The small molecule below binds the protein below.
Small molecule (SMILES): O=C1CC2(CCNCC2)Oc2ccc(Br)cc21

Sequence of chain 1.I:
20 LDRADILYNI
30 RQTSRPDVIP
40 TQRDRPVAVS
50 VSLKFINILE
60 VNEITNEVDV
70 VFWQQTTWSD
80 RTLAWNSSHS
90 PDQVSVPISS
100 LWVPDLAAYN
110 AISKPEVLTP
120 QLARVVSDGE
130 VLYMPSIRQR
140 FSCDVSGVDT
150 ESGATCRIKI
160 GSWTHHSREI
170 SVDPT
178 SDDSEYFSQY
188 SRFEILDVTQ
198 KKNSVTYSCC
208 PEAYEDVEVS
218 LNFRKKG

Binding-site contacts:
Ligand atom C12 contacts residue TRP162 of chain 1.H at 3.4 Å (hydrophobic).
Ligand atom C2 contacts residue CYS207 of chain 1.H at 4.2 Å (hydrophobic).
Ligand atom BR contacts residue GLN74 of chain 1.I at 4.1 Å.
Ligand atom O contacts residue TYR204 of chain 1.H at 3.9 Å.
Ligand atom C6 contacts residue LEU131 of chain 1.I at 3.8 Å (hydrophobic).
Ligand atom C6 contacts residue CYS206 of chain 1.H at 4.2 Å (hydrophobic).
Ligand atom C3 contacts residue CYS206 of chain 1.H at 3.6 Å (hydrophobic).
Ligand atom N contacts residue SER161 of chain 1.H at 4.0 Å.
Ligand atom C1 contacts residue MET133 of chain 1.I at 3.4 Å (hydrophobic).
Ligand atom C6 contacts residue MET133 of chain 1.I at 3.7 Å (hydrophobic).
Ligand atom C3 contacts residue MET133 of chain 1.I at 3.7 Å (hydrophobic).
Ligand atom O1 contacts residue MET133 of chain 1.I at 3.8 Å.
Ligand atom C contacts residue CYS206 of chain 1.H at 4.2 Å (hydrophobic).
Ligand atom N contacts residue TRP162 of chain 1.H at 2.7 Å (h-bond).
Ligand atom C contacts residue TYR204 of chain 1.H at 4.1 Å (hydrophobic).
Ligand atom C5 contacts residue TRP72 of chain 1.I at 3.9 Å (hydrophobic).
Ligand atom C11 contacts residue TYR108 of chain 1.H at 3.9 Å (hydrophobic).
Ligand atom C2 contacts residue MET133 of chain 1.I at 3.1 Å (hydrophobic).
Ligand atom N contacts residue TYR108 of chain 1.H at 2.8 Å (h-bond).
Ligand atom BR contacts residue CYS206 of chain 1.H at 4.0 Å.
Ligand atom C4 contacts residue TYR183 of chain 1.I at 3.7 Å (hydrophobic).
Ligand atom C10 contacts residue TYR108 of chain 1.H at 2.9 Å (hydrophobic).
Ligand atom C4 contacts residue CYS206 of chain 1.H at 4.2 Å (hydrophobic).
Ligand atom C1 contacts residue CYS206 of chain 1.H at 3.6 Å (hydrophobic).
Ligand atom C8 contacts residue TRP162 of chain 1.H at 4.0 Å (hydrophobic).
Ligand atom C7 contacts residue TYR211 of chain 1.H at 3.8 Å (hydrophobic).
Ligand atom C10 contacts residue TRP162 of chain 1.H at 3.5 Å (hydrophobic).
Ligand atom C9 contacts residue TYR211 of chain 1.H at 3.2 Å (hydrophobic).
Ligand atom C10 contacts residue TYR204 of chain 1.H at 4.0 Å (hydrophobic).
Ligand atom C10 contacts residue TYR211 of chain 1.H at 3.7 Å (hydrophobic).
Ligand atom C1 contacts residue CYS207 of chain 1.H at 4.0 Å (hydrophobic).
Ligand atom O1 contacts residue LEU131 of chain 1.I at 2.8 Å.
Ligand atom C9 contacts residue TRP162 of chain 1.H at 3.5 Å (hydrophobic).
Ligand atom BR contacts residue LYS53 of chain 1.I at 3.5 Å.
Ligand atom C11 contacts residue TRP162 of chain 1.H at 3.3 Å (hydrophobic).
Ligand atom O1 contacts residue CYS207 of chain 1.H at 3.6 Å (h-bond).
Ligand atom BR contacts residue TYR183 of chain 1.I at 4.1 Å.
Ligand atom C5 contacts residue TYR204 of chain 1.H at 3.7 Å (hydrophobic).
Ligand atom C6 contacts residue CYS207 of chain 1.H at 3.8 Å (hydrophobic).
Ligand atom C2 contacts residue CYS206 of chain 1.H at 3.2 Å (hydrophobic).

Sequence of chain 1.H:
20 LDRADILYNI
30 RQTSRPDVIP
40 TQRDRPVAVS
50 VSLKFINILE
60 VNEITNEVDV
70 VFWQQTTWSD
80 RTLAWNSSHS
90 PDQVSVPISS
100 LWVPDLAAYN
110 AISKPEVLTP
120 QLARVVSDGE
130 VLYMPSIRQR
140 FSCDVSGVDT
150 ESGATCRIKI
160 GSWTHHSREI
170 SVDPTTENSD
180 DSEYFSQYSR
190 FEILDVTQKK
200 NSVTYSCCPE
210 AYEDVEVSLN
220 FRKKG